Binding-site contacts:
Ligand atom C8 contacts residue ASN279 of chain 1.B at 4.2 Å.
Ligand atom C5 contacts residue ASN279 of chain 1.B at 3.7 Å.
Ligand atom C8 contacts residue CYS278 of chain 1.B at 4.0 Å (hydrophobic).
Ligand atom N2 contacts residue ASN279 of chain 1.B at 2.9 Å (h-bond).
Ligand atom O5 contacts residue ASN279 of chain 1.B at 2.4 Å (h-bond).
Ligand atom C4 contacts residue ASN279 of chain 1.B at 4.2 Å.
Ligand atom C2 contacts residue ASN279 of chain 1.B at 2.5 Å.
Ligand atom C1 contacts residue ASN279 of chain 1.B at 1.4 Å.
Ligand atom C7 contacts residue ASN279 of chain 1.B at 3.3 Å.
Ligand atom C3 contacts residue ASN279 of chain 1.B at 3.8 Å.
Ligand atom O7 contacts residue ASN279 of chain 1.B at 3.2 Å (h-bond).
Ligand atom C8 contacts residue ASP277 of chain 1.B at 3.8 Å.

Sequence of chain 1.B:
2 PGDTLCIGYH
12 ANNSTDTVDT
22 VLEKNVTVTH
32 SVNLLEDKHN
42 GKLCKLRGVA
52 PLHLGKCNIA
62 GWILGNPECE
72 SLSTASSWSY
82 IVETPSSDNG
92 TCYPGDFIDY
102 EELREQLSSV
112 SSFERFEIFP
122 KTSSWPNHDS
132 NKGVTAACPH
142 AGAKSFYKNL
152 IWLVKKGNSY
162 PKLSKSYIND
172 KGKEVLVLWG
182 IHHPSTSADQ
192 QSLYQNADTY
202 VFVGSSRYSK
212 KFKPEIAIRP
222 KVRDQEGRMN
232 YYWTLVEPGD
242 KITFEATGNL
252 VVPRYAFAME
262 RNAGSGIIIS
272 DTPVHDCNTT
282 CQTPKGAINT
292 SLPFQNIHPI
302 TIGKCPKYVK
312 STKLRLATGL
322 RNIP

The protein below binds the small molecule below.
Small molecule (SMILES): CC(=O)N[C@@H]1[C@@H](O)[C@H](O)[C@@H](CO)O[C@H]1O